The small molecule below binds the protein below.
Small molecule (SMILES): CC(=O)N[C@H]1[C@H](O[C@H]2[C@H](O)[C@@H](NC(C)=O)CO[C@@H]2CO)O[C@H](CO)[C@@H](O[C@@H]2O[C@H](CO)[C@@H](O)[C@H](O)[C@@H]2O)[C@@H]1O

Sequence of chain 1.E:
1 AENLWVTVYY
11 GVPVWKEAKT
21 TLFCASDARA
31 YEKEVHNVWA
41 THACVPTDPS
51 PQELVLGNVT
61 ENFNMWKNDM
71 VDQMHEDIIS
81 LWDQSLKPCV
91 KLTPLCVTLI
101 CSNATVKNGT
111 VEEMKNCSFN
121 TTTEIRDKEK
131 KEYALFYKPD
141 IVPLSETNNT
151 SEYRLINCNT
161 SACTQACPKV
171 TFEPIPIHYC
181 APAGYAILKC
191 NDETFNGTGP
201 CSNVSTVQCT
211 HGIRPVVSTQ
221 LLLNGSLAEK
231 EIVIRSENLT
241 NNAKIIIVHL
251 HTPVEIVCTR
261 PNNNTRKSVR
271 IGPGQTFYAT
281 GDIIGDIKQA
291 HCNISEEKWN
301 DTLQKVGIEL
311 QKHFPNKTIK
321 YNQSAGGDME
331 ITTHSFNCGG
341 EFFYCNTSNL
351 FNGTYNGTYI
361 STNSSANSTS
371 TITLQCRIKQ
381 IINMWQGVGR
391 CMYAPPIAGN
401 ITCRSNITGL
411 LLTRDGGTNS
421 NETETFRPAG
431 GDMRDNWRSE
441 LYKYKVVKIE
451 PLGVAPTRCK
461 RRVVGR

Binding-site contacts:
Ligand atom C1 contacts residue THR371 of chain 1.E at 4.2 Å.
Ligand atom C2 contacts residue ASN293 of chain 1.E at 2.5 Å.
Ligand atom N2 contacts residue ASN293 of chain 1.E at 3.0 Å (h-bond).
Ligand atom C5 contacts residue THR373 of chain 1.E at 4.3 Å.
Ligand atom C8 contacts residue LYS288 of chain 1.E at 4.3 Å.
Ligand atom C6 contacts residue THR373 of chain 1.E at 4.1 Å.
Ligand atom C3 contacts residue ASN293 of chain 1.E at 3.8 Å.
Ligand atom C8 contacts residue VAL257 of chain 1.E at 3.8 Å (hydrophobic).
Ligand atom C2 contacts residue HIS291 of chain 1.E at 3.6 Å.
Ligand atom N2 contacts residue THR259 of chain 1.E at 4.5 Å.
Ligand atom C1 contacts residue HIS291 of chain 1.E at 3.5 Å.
Ligand atom C4 contacts residue ASN293 of chain 1.E at 4.2 Å.
Ligand atom C5 contacts residue ASN293 of chain 1.E at 3.7 Å.
Ligand atom C7 contacts residue ASN293 of chain 1.E at 3.2 Å.
Ligand atom O5 contacts residue THR371 of chain 1.E at 3.5 Å (h-bond).
Ligand atom O5 contacts residue ASN293 of chain 1.E at 2.3 Å (h-bond).
Ligand atom C8 contacts residue THR259 of chain 1.E at 3.8 Å.
Ligand atom C1 contacts residue THR373 of chain 1.E at 4.5 Å.
Ligand atom C3 contacts residue HIS291 of chain 1.E at 3.7 Å.
Ligand atom O5 contacts residue THR373 of chain 1.E at 3.8 Å.
Ligand atom C7 contacts residue LYS288 of chain 1.E at 4.5 Å.
Ligand atom O7 contacts residue LYS288 of chain 1.E at 3.5 Å.
Ligand atom O7 contacts residue ASN293 of chain 1.E at 2.9 Å (h-bond).
Ligand atom C7 contacts residue HIS291 of chain 1.E at 4.2 Å.
Ligand atom C1 contacts residue ASN293 of chain 1.E at 1.4 Å.
Ligand atom N2 contacts residue HIS291 of chain 1.E at 3.2 Å (h-bond).